Binding-site contacts:
Ligand atom N2 contacts residue ASN139 of chain 1.B at 2.8 Å (h-bond).
Ligand atom C4 contacts residue ASN139 of chain 1.B at 4.2 Å.
Ligand atom C8 contacts residue PHE118 of chain 1.B at 3.9 Å (hydrophobic).
Ligand atom C1 contacts residue ASN139 of chain 1.B at 1.4 Å.
Ligand atom O5 contacts residue ASN139 of chain 1.B at 2.4 Å (h-bond).
Ligand atom O7 contacts residue PHE118 of chain 1.B at 4.5 Å.
Ligand atom C3 contacts residue ASN139 of chain 1.B at 3.8 Å.
Ligand atom C7 contacts residue PHE118 of chain 1.B at 4.1 Å (hydrophobic).
Ligand atom C8 contacts residue ASN139 of chain 1.B at 4.2 Å.
Ligand atom C2 contacts residue ASN139 of chain 1.B at 2.4 Å.
Ligand atom O7 contacts residue ASN139 of chain 1.B at 2.9 Å (h-bond).
Ligand atom C8 contacts residue TYR81 of chain 1.A at 3.5 Å (hydrophobic).
Ligand atom O7 contacts residue TYR81 of chain 1.A at 4.2 Å.
Ligand atom O7 contacts residue SER137 of chain 1.B at 4.0 Å.
Ligand atom O7 contacts residue LEU69 of chain 1.A at 4.4 Å.
Ligand atom C7 contacts residue ASN139 of chain 1.B at 3.0 Å.
Ligand atom C8 contacts residue TYR67 of chain 1.A at 4.1 Å (hydrophobic).
Ligand atom C5 contacts residue ASN139 of chain 1.B at 3.7 Å.
Ligand atom C8 contacts residue LEU69 of chain 1.A at 4.1 Å (hydrophobic).

Sequence of chain 1.A:
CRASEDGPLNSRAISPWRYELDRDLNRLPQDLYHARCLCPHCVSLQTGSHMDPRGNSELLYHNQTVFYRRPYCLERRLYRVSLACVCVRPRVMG

Sequence of chain 1.B:
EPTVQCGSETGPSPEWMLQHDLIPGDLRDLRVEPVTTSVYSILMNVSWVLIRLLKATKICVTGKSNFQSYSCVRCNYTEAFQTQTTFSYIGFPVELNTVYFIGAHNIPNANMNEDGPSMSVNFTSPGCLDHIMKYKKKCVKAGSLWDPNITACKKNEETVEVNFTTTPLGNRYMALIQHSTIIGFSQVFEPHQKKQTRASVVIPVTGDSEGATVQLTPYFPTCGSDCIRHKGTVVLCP

A protein and the small-molecule ligand that binds it are described below.
Small molecule (SMILES): CC(=O)N[C@@H]1[C@@H](O)[C@H](O)[C@@H](CO)O[C@H]1O